A protein and the small-molecule ligand that binds it are described below.
Small molecule (SMILES): Nc1ccn([C@H]2C[C@@H](O[P](=O)(O)OC[C@H]3O[C@@H](n4cnc5c(=O)[nH]c(N)nc54)C[C@@H]3O)[C@H](CO)O2)c(=O)n1

Sequence of chain 1.A:
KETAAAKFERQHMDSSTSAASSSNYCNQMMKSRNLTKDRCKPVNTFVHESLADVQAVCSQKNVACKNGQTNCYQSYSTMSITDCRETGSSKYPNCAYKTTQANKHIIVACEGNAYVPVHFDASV

Binding-site contacts:
Ligand atom N9G contacts residue ASP121 of chain 1.A at 3.5 Å (salt-bridge).
Ligand atom O6G contacts residue PHE120 of chain 1.A at 3.6 Å.
Ligand atom C4G contacts residue VAL43 of chain 1.B at 3.9 Å (hydrophobic).
Ligand atom N3G contacts residue PHE120 of chain 1.A at 3.8 Å.
Ligand atom C6G contacts residue VAL43 of chain 1.B at 3.9 Å (hydrophobic).
Ligand atom C5G contacts residue PHE120 of chain 1.A at 3.6 Å (hydrophobic).
Ligand atom N7G contacts residue PHE120 of chain 1.A at 3.6 Å.
Ligand atom C2G contacts residue PHE120 of chain 1.A at 3.3 Å (hydrophobic).
Ligand atom CC4 contacts residue GLU86 of chain 1.B at 3.7 Å.
Ligand atom C8G contacts residue THR45 of chain 1.B at 3.6 Å.
Ligand atom C1D contacts residue ASP121 of chain 1.A at 3.4 Å.
Ligand atom O6G contacts residue HIS12 of chain 1.B at 3.0 Å.
Ligand atom N2G contacts residue PO41 of chain 1.G at 2.9 Å (h-bond).
Ligand atom O6G contacts residue PO41 of chain 1.G at 3.8 Å.
Ligand atom C6G contacts residue PO41 of chain 1.G at 3.7 Å.
Ligand atom P contacts residue ARG85 of chain 1.B at 3.9 Å.
Ligand atom C6G contacts residue PHE120 of chain 1.A at 3.6 Å (hydrophobic).
Ligand atom N4C contacts residue GLU86 of chain 1.B at 2.7 Å (salt-bridge).
Ligand atom N1G contacts residue PO41 of chain 1.G at 2.7 Å (h-bond).
Ligand atom C2D contacts residue ALA122 of chain 1.A at 3.9 Å (hydrophobic).
Ligand atom N7G contacts residue VAL43 of chain 1.B at 3.8 Å.
Ligand atom N1G contacts residue PHE120 of chain 1.A at 3.2 Å (h-bond).
Ligand atom O2P contacts residue ARG85 of chain 1.B at 2.7 Å (salt-bridge).
Ligand atom C2D contacts residue ASP121 of chain 1.A at 3.5 Å.
Ligand atom O6G contacts residue ASN44 of chain 1.B at 3.5 Å.
Ligand atom CC5 contacts residue GLU86 of chain 1.B at 3.8 Å.
Ligand atom C6G contacts residue THR45 of chain 1.B at 3.8 Å.
Ligand atom C4G contacts residue ASP121 of chain 1.A at 3.7 Å.
Ligand atom N3G contacts residue ASP121 of chain 1.A at 3.8 Å.
Ligand atom N7G contacts residue THR45 of chain 1.B at 2.8 Å (h-bond).
Ligand atom O6G contacts residue THR45 of chain 1.B at 2.9 Å (h-bond).
Ligand atom O4D contacts residue VAL43 of chain 1.B at 3.6 Å.
Ligand atom N9G contacts residue VAL43 of chain 1.B at 3.7 Å.
Ligand atom C5G contacts residue THR45 of chain 1.B at 3.9 Å.
Ligand atom O3D contacts residue LYS66 of chain 1.B at 3.6 Å.
Ligand atom O5D contacts residue VAL43 of chain 1.B at 3.9 Å.
Ligand atom C8G contacts residue VAL43 of chain 1.B at 3.6 Å (hydrophobic).
Ligand atom N2G contacts residue PHE120 of chain 1.A at 3.6 Å (h-bond).
Ligand atom N3G contacts residue LYS66 of chain 1.B at 3.6 Å (salt-bridge).
Ligand atom C2G contacts residue PO41 of chain 1.G at 3.4 Å.

Sequence of chain 1.B:
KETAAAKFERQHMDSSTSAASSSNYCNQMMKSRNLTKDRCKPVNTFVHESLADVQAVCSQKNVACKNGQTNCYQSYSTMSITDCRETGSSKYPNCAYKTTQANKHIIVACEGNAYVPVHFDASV